Sequence of chain 1.C:
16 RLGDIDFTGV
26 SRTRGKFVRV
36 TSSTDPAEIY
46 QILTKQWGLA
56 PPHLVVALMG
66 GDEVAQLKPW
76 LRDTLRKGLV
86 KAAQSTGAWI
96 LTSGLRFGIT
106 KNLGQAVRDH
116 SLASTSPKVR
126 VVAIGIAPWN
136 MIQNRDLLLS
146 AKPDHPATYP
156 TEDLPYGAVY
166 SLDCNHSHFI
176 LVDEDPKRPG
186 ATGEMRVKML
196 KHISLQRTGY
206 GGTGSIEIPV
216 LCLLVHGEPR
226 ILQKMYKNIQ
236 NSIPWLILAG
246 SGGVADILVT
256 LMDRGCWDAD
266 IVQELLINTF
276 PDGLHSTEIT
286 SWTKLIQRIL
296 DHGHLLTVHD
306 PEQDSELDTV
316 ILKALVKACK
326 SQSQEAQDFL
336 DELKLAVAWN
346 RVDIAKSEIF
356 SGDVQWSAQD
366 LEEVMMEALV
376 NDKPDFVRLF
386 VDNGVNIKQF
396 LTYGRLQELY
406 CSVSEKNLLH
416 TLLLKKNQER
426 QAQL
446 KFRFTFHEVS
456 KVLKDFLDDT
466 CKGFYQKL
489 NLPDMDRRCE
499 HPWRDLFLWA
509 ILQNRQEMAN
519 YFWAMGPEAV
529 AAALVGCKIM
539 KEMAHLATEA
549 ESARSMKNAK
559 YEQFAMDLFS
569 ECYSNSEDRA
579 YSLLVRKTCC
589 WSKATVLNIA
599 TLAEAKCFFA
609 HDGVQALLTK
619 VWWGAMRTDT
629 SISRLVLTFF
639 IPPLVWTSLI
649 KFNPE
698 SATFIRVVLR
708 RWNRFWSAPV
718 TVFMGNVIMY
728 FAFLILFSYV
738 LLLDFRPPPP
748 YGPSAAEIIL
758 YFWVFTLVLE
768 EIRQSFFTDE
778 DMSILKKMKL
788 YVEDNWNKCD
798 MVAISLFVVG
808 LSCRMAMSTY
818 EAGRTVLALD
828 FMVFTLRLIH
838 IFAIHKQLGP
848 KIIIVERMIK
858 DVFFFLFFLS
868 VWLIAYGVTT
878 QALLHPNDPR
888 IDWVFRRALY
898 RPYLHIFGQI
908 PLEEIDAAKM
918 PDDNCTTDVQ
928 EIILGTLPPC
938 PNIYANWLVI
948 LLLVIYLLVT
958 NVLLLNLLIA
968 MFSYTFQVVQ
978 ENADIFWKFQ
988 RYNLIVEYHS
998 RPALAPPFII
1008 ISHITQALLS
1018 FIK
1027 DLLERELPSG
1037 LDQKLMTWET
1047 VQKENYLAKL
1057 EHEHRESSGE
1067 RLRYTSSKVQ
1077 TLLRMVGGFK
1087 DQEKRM

This protein binds this small molecule.
Small molecule (SMILES): CC(=O)N[C@@H]1[C@@H](O)[C@H](O)[C@@H](CO)O[C@H]1O

Binding-site contacts:
Ligand atom C8 contacts residue ASN921 of chain 1.C at 4.0 Å.
Ligand atom C7 contacts residue ASN921 of chain 1.C at 3.1 Å.
Ligand atom C8 contacts residue ASP919 of chain 1.C at 4.5 Å.
Ligand atom C3 contacts residue ASN921 of chain 1.C at 3.8 Å.
Ligand atom C5 contacts residue ASN921 of chain 1.C at 3.7 Å.
Ligand atom N2 contacts residue ASN921 of chain 1.C at 2.8 Å (h-bond).
Ligand atom C1 contacts residue ASN921 of chain 1.C at 1.4 Å.
Ligand atom C4 contacts residue ASN921 of chain 1.C at 4.2 Å.
Ligand atom O7 contacts residue ASN921 of chain 1.C at 3.1 Å (h-bond).
Ligand atom C2 contacts residue ASN921 of chain 1.C at 2.4 Å.
Ligand atom O5 contacts residue ASN921 of chain 1.C at 2.4 Å (h-bond).